This protein binds this small molecule.
Small molecule (SMILES): CC(=O)N[C@@H]1[C@@H](O)[C@H](O)[C@@H](CO)O[C@H]1O

Sequence of chain 1.B:
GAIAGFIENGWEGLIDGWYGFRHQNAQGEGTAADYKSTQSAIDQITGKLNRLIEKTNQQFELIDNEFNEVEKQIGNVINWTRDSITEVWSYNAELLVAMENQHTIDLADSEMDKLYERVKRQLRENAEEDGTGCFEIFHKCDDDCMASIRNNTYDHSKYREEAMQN

Sequence of chain 1.A:
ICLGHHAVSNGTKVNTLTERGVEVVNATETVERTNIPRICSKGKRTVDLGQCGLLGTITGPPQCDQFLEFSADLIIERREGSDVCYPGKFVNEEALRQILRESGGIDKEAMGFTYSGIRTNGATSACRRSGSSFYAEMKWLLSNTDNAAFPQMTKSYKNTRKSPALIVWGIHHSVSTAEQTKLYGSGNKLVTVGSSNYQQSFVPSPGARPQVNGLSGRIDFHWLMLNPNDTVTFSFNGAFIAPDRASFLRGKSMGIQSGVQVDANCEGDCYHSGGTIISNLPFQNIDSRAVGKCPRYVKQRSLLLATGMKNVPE

Binding-site contacts:
Ligand atom N2 contacts residue ASN82 of chain 1.B at 2.7 Å (h-bond).
Ligand atom C8 contacts residue GLY78 of chain 1.B at 4.2 Å.
Ligand atom C8 contacts residue ASN79 of chain 1.B at 3.5 Å.
Ligand atom O7 contacts residue LYS75 of chain 1.B at 3.2 Å (salt-bridge).
Ligand atom C1 contacts residue ASN82 of chain 1.B at 1.4 Å.
Ligand atom C2 contacts residue ASN82 of chain 1.B at 2.2 Å.
Ligand atom O6 contacts residue ARG85 of chain 1.B at 4.1 Å.
Ligand atom C7 contacts residue ASN82 of chain 1.B at 3.5 Å.
Ligand atom C7 contacts residue GLU72 of chain 1.B at 3.7 Å.
Ligand atom C7 contacts residue ASN79 of chain 1.B at 4.3 Å.
Ligand atom O5 contacts residue ASN82 of chain 1.B at 2.4 Å (h-bond).
Ligand atom O6 contacts residue SER288 of chain 1.A at 4.2 Å.
Ligand atom C1 contacts residue ARG85 of chain 1.B at 4.4 Å.
Ligand atom O6 contacts residue ARG289 of chain 1.A at 4.0 Å.
Ligand atom C5 contacts residue ASN82 of chain 1.B at 3.6 Å.
Ligand atom C3 contacts residue ASN82 of chain 1.B at 3.6 Å.
Ligand atom O7 contacts residue GLU72 of chain 1.B at 4.0 Å.
Ligand atom O5 contacts residue ARG85 of chain 1.B at 4.2 Å.
Ligand atom C8 contacts residue ASN82 of chain 1.B at 4.2 Å.
Ligand atom C4 contacts residue ASN82 of chain 1.B at 4.0 Å.
Ligand atom O7 contacts residue ASN82 of chain 1.B at 4.1 Å.
Ligand atom C8 contacts residue LYS75 of chain 1.B at 3.4 Å.
Ligand atom C8 contacts residue GLU72 of chain 1.B at 3.4 Å.
Ligand atom N2 contacts residue GLU72 of chain 1.B at 4.2 Å.
Ligand atom C7 contacts residue LYS75 of chain 1.B at 3.7 Å.